A protein and the small-molecule ligand that binds it are described below.
Small molecule (SMILES): CC(=O)N[C@H]1[C@H](O[C@H]2[C@H](O)[C@@H](NC(C)=O)CO[C@@H]2CO)O[C@H](CO)[C@@H](O[C@@H]2O[C@H](CO[C@H]3O[C@H](CO)[C@@H](O)[C@H](O)[C@@H]3O)[C@@H](O)[C@H](O[C@H]3O[C@H](CO)[C@@H](O)[C@H](O)[C@@H]3O[C@H]3O[C@H](CO)[C@@H](O)[C@H](O)[C@@H]3O)[C@@H]2O)[C@@H]1O

Sequence of chain 1.F:
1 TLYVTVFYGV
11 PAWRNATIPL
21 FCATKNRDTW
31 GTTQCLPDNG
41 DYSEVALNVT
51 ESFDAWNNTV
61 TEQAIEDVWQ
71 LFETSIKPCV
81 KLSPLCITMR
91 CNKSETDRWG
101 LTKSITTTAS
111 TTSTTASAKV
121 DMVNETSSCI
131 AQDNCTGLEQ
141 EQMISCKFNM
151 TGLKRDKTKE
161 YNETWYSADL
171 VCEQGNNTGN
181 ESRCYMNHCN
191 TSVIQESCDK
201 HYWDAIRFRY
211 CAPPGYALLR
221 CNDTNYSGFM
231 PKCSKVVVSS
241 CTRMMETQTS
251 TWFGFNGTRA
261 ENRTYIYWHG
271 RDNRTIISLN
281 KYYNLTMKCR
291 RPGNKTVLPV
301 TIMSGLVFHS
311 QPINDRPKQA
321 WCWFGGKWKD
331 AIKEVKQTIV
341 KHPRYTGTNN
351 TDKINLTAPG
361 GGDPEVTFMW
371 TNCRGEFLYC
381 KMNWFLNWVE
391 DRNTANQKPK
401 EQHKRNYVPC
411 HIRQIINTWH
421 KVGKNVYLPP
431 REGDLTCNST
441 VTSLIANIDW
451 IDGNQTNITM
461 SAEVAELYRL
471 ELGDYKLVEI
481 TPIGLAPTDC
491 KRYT

Binding-site contacts:
Ligand atom C7 contacts residue ARG392 of chain 1.F at 3.8 Å.
Ligand atom C6 contacts residue ASP352 of chain 1.F at 4.4 Å.
Ligand atom C2 contacts residue ASN393 of chain 1.F at 4.1 Å.
Ligand atom C5 contacts residue GLU390 of chain 1.F at 4.0 Å.
Ligand atom C4 contacts residue ASN355 of chain 1.F at 4.2 Å.
Ligand atom C2 contacts residue GLU390 of chain 1.F at 4.0 Å.
Ligand atom C3 contacts residue GLU390 of chain 1.F at 4.1 Å.
Ligand atom O4 contacts residue GLU390 of chain 1.F at 4.4 Å.
Ligand atom N2 contacts residue ARG392 of chain 1.F at 4.4 Å.
Ligand atom O3 contacts residue ASN393 of chain 1.F at 3.6 Å.
Ligand atom C6 contacts residue GLU390 of chain 1.F at 4.2 Å.
Ligand atom C3 contacts residue ASN393 of chain 1.F at 4.4 Å.
Ligand atom C1 contacts residue GLU390 of chain 1.F at 3.7 Å.
Ligand atom O6 contacts residue GLU390 of chain 1.F at 3.4 Å (salt-bridge).
Ligand atom C5 contacts residue ASN355 of chain 1.F at 3.6 Å.
Ligand atom N2 contacts residue ASN355 of chain 1.F at 2.9 Å (h-bond).
Ligand atom O3 contacts residue GLU390 of chain 1.F at 4.1 Å.
Ligand atom C1 contacts residue ASN355 of chain 1.F at 1.4 Å.
Ligand atom C4 contacts residue GLU390 of chain 1.F at 3.5 Å.
Ligand atom O5 contacts residue LYS336 of chain 1.F at 3.6 Å.
Ligand atom O3 contacts residue ARG392 of chain 1.F at 4.0 Å.
Ligand atom C6 contacts residue LYS336 of chain 1.F at 3.4 Å.
Ligand atom C2 contacts residue ARG392 of chain 1.F at 4.5 Å.
Ligand atom O5 contacts residue GLU390 of chain 1.F at 3.2 Å (salt-bridge).
Ligand atom C5 contacts residue ASP352 of chain 1.F at 4.2 Å.
Ligand atom C5 contacts residue LYS336 of chain 1.F at 4.0 Å.
Ligand atom C1 contacts residue ILE354 of chain 1.F at 4.2 Å (hydrophobic).
Ligand atom O7 contacts residue ARG392 of chain 1.F at 3.3 Å.
Ligand atom O3 contacts residue ASP391 of chain 1.F at 4.4 Å.
Ligand atom O7 contacts residue ASN355 of chain 1.F at 2.9 Å (h-bond).
Ligand atom C7 contacts residue ASN355 of chain 1.F at 3.0 Å.
Ligand atom O2 contacts residue ASN393 of chain 1.F at 3.0 Å.
Ligand atom C2 contacts residue ASN355 of chain 1.F at 2.5 Å.
Ligand atom O7 contacts residue ASP352 of chain 1.F at 3.6 Å.
Ligand atom C5 contacts residue ASP391 of chain 1.F at 4.2 Å.
Ligand atom C3 contacts residue ASN355 of chain 1.F at 3.8 Å.
Ligand atom O7 contacts residue GLU390 of chain 1.F at 4.4 Å.
Ligand atom O5 contacts residue ASN355 of chain 1.F at 2.3 Å (h-bond).
Ligand atom C8 contacts residue ASN355 of chain 1.F at 3.5 Å.
Ligand atom O5 contacts residue ILE354 of chain 1.F at 4.2 Å.